Sequence of chain 1.A:
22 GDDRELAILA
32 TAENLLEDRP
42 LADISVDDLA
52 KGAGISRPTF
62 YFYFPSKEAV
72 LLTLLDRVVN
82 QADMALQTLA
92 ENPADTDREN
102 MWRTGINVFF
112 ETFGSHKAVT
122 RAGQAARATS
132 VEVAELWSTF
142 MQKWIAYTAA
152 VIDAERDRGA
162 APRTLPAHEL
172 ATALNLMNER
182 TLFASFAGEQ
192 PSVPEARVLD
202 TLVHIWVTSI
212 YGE

Binding-site contacts:
Ligand atom CAM contacts residue THR149 of chain 1.A at 4.2 Å.
Ligand atom CAH contacts residue LEU183 of chain 1.A at 3.6 Å (hydrophobic).
Ligand atom NAB contacts residue PHE110 of chain 1.A at 3.7 Å.
Ligand atom CAM contacts residue TRP103 of chain 1.A at 3.9 Å (hydrophobic).
Ligand atom CAH contacts residue GLU180 of chain 1.A at 4.1 Å.
Ligand atom CAL contacts residue TRP207 of chain 1.A at 4.0 Å (hydrophobic).
Ligand atom OAC contacts residue ASN179 of chain 1.A at 3.2 Å (h-bond).
Ligand atom CAG contacts residue TRP145 of chain 1.A at 3.5 Å (hydrophobic).
Ligand atom CAN contacts residue TRP103 of chain 1.A at 4.1 Å (hydrophobic).
Ligand atom CAD contacts residue PHE110 of chain 1.A at 4.2 Å (hydrophobic).
Ligand atom CAE contacts residue LEU183 of chain 1.A at 4.2 Å (hydrophobic).
Ligand atom OAC contacts residue ILE107 of chain 1.A at 3.8 Å.
Ligand atom CAD contacts residue TRP145 of chain 1.A at 4.2 Å (hydrophobic).
Ligand atom CAI contacts residue GLU180 of chain 1.A at 4.2 Å.
Ligand atom CAG contacts residue PHE110 of chain 1.A at 3.8 Å (hydrophobic).
Ligand atom NAF contacts residue PHE110 of chain 1.A at 3.3 Å.
Ligand atom CAH contacts residue ASN179 of chain 1.A at 3.9 Å.
Ligand atom CAE contacts residue ASN176 of chain 1.A at 4.2 Å.
Ligand atom CAL contacts residue THR149 of chain 1.A at 3.8 Å.
Ligand atom CAM contacts residue TRP207 of chain 1.A at 4.1 Å (hydrophobic).
Ligand atom CAG contacts residue MET142 of chain 1.A at 3.9 Å (hydrophobic).
Ligand atom CAA contacts residue PHE110 of chain 1.A at 3.2 Å (hydrophobic).
Ligand atom CAA contacts residue ASN179 of chain 1.A at 3.8 Å.
Ligand atom NAB contacts residue ASN179 of chain 1.A at 4.0 Å.
Ligand atom CAN contacts residue TYR148 of chain 1.A at 3.7 Å (hydrophobic).
Ligand atom CAN contacts residue LEU87 of chain 1.A at 3.9 Å (hydrophobic).
Ligand atom CAE contacts residue GLU180 of chain 1.A at 4.2 Å.
Ligand atom NAF contacts residue TRP207 of chain 1.A at 3.8 Å.
Ligand atom NAB contacts residue ASN176 of chain 1.A at 3.7 Å.
Ligand atom CAL contacts residue PHE110 of chain 1.A at 3.8 Å (hydrophobic).
Ligand atom NAF contacts residue ASN176 of chain 1.A at 3.5 Å (h-bond).
Ligand atom CAH contacts residue PHE110 of chain 1.A at 3.8 Å (hydrophobic).
Ligand atom CAK contacts residue PHE184 of chain 1.A at 3.7 Å (hydrophobic).
Ligand atom CAE contacts residue ASN179 of chain 1.A at 2.9 Å.
Ligand atom CAJ contacts residue TRP207 of chain 1.A at 3.5 Å (hydrophobic).
Ligand atom CAK contacts residue PHE114 of chain 1.A at 3.9 Å (hydrophobic).
Ligand atom CAD contacts residue ASN176 of chain 1.A at 3.0 Å.
Ligand atom CAJ contacts residue PHE110 of chain 1.A at 3.6 Å (hydrophobic).
Ligand atom CAA contacts residue ASN176 of chain 1.A at 4.0 Å.
Ligand atom OAC contacts residue PHE110 of chain 1.A at 3.0 Å.

This protein binds this small molecule.
Small molecule (SMILES): CCCCNC(=O)N1CCC(C)CC1